Sequence of chain 1.K:
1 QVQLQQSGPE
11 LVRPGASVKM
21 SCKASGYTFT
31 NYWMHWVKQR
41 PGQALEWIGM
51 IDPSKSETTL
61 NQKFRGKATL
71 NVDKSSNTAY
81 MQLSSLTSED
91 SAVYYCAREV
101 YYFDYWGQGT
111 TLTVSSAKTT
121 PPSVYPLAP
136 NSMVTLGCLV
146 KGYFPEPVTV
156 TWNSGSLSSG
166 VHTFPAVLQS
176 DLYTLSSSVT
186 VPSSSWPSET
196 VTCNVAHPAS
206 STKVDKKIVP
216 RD

The protein below binds the small molecule below.
Small molecule (SMILES): OC[C@H]1O[C@H](O[C@H]2[C@H](O)[C@@H](O)[C@H](OCC(CCCCC3CCCCC3)(CCCCC3CCCCC3)CO[C@@H]3O[C@H](CO)[C@@H](O[C@H]4O[C@H](CO)[C@@H](O)[C@H](O)[C@H]4O)[C@H](O)[C@H]3O)O[C@@H]2CO)[C@H](O)[C@@H](O)[C@@H]1O

Binding-site contacts:
Ligand atom C57 contacts residue THR15 of chain 1.B at 3.8 Å.
Ligand atom C65 contacts residue LEU20 of chain 1.B at 4.3 Å (hydrophobic).
Ligand atom O58 contacts residue GLY14 of chain 1.B at 3.9 Å.
Ligand atom O49 contacts residue GLU57 of chain 1.K at 3.1 Å (salt-bridge).
Ligand atom C57 contacts residue GLY14 of chain 1.B at 3.7 Å.
Ligand atom C32 contacts residue TYR244 of chain 1.C at 3.9 Å (hydrophobic).
Ligand atom O54 contacts residue ASP10 of chain 1.B at 2.6 Å (salt-bridge).
Ligand atom O37 contacts residue GLY14 of chain 1.B at 3.9 Å.
Ligand atom C35 contacts residue ILE37 of chain 1.C at 4.3 Å (hydrophobic).
Ligand atom O23 contacts residue LEU21 of chain 1.B at 4.2 Å.
Ligand atom O59 contacts residue GLY14 of chain 1.B at 3.6 Å.
Ligand atom O59 contacts residue GLN18 of chain 1.B at 3.6 Å.
Ligand atom C31 contacts residue SER17 of chain 1.B at 4.0 Å.
Ligand atom C34 contacts residue ILE37 of chain 1.C at 4.2 Å (hydrophobic).
Ligand atom C56 contacts residue GLY14 of chain 1.B at 4.3 Å.
Ligand atom C38 contacts residue GLN18 of chain 1.B at 4.3 Å.
Ligand atom C29 contacts residue LEU13 of chain 1.B at 4.3 Å (hydrophobic).
Ligand atom C53 contacts residue ASP10 of chain 1.B at 3.7 Å.
Ligand atom C62 contacts residue SER17 of chain 1.B at 4.2 Å.
Ligand atom O49 contacts residue LYS55 of chain 1.K at 4.0 Å.
Ligand atom C57 contacts residue GLN18 of chain 1.B at 4.2 Å.
Ligand atom C56 contacts residue GLN18 of chain 1.B at 3.8 Å.
Ligand atom C61 contacts residue GLN18 of chain 1.B at 4.0 Å.
Ligand atom O01 contacts residue LEU21 of chain 1.B at 4.4 Å.
Ligand atom O51 contacts residue ARG7 of chain 1.B at 3.7 Å.
Ligand atom C57 contacts residue ARG12 of chain 1.B at 4.1 Å.
Ligand atom C65 contacts residue LEU21 of chain 1.B at 3.8 Å (hydrophobic).
Ligand atom C64 contacts residue SER17 of chain 1.B at 4.2 Å.
Ligand atom O58 contacts residue THR15 of chain 1.B at 3.5 Å (h-bond).
Ligand atom C61 contacts residue SER17 of chain 1.B at 4.2 Å.
Ligand atom C32 contacts residue SER17 of chain 1.B at 4.4 Å.
Ligand atom C63 contacts residue LEU21 of chain 1.B at 4.0 Å (hydrophobic).
Ligand atom O21 contacts residue GLN18 of chain 1.B at 3.6 Å.
Ligand atom C60 contacts residue SER17 of chain 1.B at 4.3 Å.
Ligand atom C33 contacts residue ILE37 of chain 1.C at 4.2 Å (hydrophobic).
Ligand atom C61 contacts residue LEU21 of chain 1.B at 3.9 Å (hydrophobic).
Ligand atom O58 contacts residue GLN18 of chain 1.B at 3.8 Å.
Ligand atom C60 contacts residue GLN18 of chain 1.B at 3.9 Å.
Ligand atom O58 contacts residue ARG12 of chain 1.B at 3.6 Å.
Ligand atom C20 contacts residue LEU21 of chain 1.B at 4.2 Å (hydrophobic).

Sequence of chain 1.C:
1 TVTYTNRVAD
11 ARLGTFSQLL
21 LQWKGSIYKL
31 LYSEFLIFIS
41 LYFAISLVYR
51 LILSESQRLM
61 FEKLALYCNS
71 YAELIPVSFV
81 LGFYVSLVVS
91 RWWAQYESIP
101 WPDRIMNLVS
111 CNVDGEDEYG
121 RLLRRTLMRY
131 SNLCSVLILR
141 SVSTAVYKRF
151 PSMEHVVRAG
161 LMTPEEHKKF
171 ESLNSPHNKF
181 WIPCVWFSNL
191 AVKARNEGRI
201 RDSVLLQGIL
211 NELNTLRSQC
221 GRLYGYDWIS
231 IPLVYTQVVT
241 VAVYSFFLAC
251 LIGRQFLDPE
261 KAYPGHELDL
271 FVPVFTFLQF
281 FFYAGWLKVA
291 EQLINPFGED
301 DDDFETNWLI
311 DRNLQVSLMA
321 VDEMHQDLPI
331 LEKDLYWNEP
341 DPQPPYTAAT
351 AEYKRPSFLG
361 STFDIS

Sequence of chain 1.B:
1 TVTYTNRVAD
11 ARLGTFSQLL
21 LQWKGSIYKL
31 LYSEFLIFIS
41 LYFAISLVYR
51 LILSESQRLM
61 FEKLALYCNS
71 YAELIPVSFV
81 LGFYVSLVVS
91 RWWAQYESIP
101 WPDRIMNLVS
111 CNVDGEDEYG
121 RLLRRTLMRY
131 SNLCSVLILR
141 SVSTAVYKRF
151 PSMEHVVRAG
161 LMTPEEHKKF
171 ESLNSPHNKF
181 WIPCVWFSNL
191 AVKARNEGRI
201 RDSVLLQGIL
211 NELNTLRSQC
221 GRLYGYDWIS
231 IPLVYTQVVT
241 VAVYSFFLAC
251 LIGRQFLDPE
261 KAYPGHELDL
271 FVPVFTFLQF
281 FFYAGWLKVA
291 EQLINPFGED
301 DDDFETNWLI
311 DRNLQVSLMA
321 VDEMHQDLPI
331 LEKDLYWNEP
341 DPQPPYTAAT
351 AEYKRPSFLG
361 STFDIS